A protein and the small-molecule ligand that binds it are described below.
Small molecule (SMILES): CC(=O)N[C@@H]1[C@@H](O)[C@H](O)[C@@H](CO)O[C@H]1O

Binding-site contacts:
Ligand atom C1 contacts residue ASN578 of chain 1.B at 1.4 Å.
Ligand atom C7 contacts residue ASN578 of chain 1.B at 4.2 Å.
Ligand atom C5 contacts residue ASN578 of chain 1.B at 3.7 Å.
Ligand atom N2 contacts residue ASN578 of chain 1.B at 3.2 Å (h-bond).
Ligand atom C3 contacts residue ASN578 of chain 1.B at 3.8 Å.
Ligand atom O5 contacts residue ASN578 of chain 1.B at 2.4 Å (h-bond).
Ligand atom C4 contacts residue ASN578 of chain 1.B at 4.2 Å.
Ligand atom O6 contacts residue ASN578 of chain 1.B at 4.3 Å.
Ligand atom C2 contacts residue ASN578 of chain 1.B at 2.5 Å.
Ligand atom O3 contacts residue ASN578 of chain 1.B at 3.7 Å.

Sequence of chain 1.B:
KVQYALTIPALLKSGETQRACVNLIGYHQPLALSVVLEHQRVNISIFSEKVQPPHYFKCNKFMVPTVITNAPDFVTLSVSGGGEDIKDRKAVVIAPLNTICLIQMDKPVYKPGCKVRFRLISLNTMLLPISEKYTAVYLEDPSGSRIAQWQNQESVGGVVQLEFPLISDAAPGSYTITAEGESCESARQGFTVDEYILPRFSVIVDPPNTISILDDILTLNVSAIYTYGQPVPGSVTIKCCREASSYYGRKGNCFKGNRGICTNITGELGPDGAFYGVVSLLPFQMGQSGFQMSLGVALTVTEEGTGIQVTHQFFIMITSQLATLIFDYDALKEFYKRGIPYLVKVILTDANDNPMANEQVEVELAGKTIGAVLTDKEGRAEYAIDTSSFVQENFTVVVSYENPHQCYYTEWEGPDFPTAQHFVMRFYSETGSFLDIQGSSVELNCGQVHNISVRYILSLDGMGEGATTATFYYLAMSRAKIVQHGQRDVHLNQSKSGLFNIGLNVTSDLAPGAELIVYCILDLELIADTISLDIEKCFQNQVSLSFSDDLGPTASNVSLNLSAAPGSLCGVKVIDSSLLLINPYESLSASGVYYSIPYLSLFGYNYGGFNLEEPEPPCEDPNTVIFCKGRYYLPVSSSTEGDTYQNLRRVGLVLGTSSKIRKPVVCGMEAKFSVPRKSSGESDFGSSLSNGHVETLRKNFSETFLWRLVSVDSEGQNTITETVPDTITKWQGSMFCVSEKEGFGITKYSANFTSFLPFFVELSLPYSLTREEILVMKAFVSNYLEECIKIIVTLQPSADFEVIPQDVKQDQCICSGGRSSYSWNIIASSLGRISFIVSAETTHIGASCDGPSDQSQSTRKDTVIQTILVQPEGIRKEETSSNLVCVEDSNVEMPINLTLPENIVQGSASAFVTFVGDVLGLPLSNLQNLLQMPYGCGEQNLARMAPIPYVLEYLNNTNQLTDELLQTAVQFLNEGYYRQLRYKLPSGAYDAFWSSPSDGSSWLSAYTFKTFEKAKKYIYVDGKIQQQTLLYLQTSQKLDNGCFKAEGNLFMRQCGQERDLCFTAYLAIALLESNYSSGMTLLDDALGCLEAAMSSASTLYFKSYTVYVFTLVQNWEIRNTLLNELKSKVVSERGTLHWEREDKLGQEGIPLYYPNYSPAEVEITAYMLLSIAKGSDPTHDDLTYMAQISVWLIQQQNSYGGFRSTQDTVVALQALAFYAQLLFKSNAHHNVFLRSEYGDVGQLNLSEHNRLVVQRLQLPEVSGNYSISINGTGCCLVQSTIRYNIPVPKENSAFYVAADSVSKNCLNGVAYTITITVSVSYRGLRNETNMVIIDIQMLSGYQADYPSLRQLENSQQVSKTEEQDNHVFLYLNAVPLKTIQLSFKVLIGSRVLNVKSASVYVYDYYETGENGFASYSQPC